Binding-site contacts:
Ligand atom N3B contacts residue MG1 of chain 1.SWB at 3.6 Å.
Ligand atom O2' contacts residue LEU175 of chain 1.GB at 3.5 Å.
Ligand atom N3B contacts residue LYS24 of chain 1.GB at 3.1 Å (salt-bridge).
Ligand atom O3G contacts residue ASP21 of chain 1.GB at 3.6 Å.
Ligand atom O1G contacts residue PRO82 of chain 1.GB at 2.6 Å (h-bond).
Ligand atom O6 contacts residue LYS136 of chain 1.GB at 3.5 Å (salt-bridge).
Ligand atom C6 contacts residue SER173 of chain 1.GB at 3.4 Å.
Ligand atom O1B contacts residue GLY23 of chain 1.GB at 2.7 Å (h-bond).
Ligand atom O2B contacts residue THR25 of chain 1.GB at 2.6 Å (h-bond).
Ligand atom O2B contacts residue MG1 of chain 1.SWB at 2.4 Å.
Ligand atom O2G contacts residue THR61 of chain 1.GB at 2.6 Å (h-bond).
Ligand atom O1G contacts residue VAL20 of chain 1.GB at 3.6 Å.
Ligand atom O1A contacts residue GLY23 of chain 1.GB at 3.2 Å.
Ligand atom PG contacts residue MG1 of chain 1.SWB at 3.2 Å.
Ligand atom N2 contacts residue MET139 of chain 1.GB at 3.1 Å (h-bond).
Ligand atom O1A contacts residue THR26 of chain 1.GB at 2.7 Å (h-bond).
Ligand atom PG contacts residue PRO82 of chain 1.GB at 3.4 Å.
Ligand atom O6 contacts residue ASN135 of chain 1.GB at 2.9 Å (h-bond).
Ligand atom O1B contacts residue LYS24 of chain 1.GB at 2.5 Å (salt-bridge).
Ligand atom C5' contacts residue ASP21 of chain 1.GB at 3.6 Å.
Ligand atom O2G contacts residue PRO82 of chain 1.GB at 3.1 Å (h-bond).
Ligand atom O4' contacts residue LYS136 of chain 1.GB at 3.3 Å (salt-bridge).
Ligand atom O2B contacts residue LYS24 of chain 1.GB at 3.5 Å.
Ligand atom C2 contacts residue LEU175 of chain 1.GB at 3.6 Å (hydrophobic).
Ligand atom O2A contacts residue THR26 of chain 1.GB at 3.6 Å.
Ligand atom O6 contacts residue SER173 of chain 1.GB at 2.7 Å (h-bond).
Ligand atom O1G contacts residue LYS24 of chain 1.GB at 3.6 Å.
Ligand atom C6 contacts residue ASN135 of chain 1.GB at 3.1 Å.
Ligand atom N7 contacts residue ASN135 of chain 1.GB at 3.1 Å (h-bond).
Ligand atom O1B contacts residue HIS22 of chain 1.GB at 3.0 Å (h-bond).
Ligand atom N3 contacts residue LEU175 of chain 1.GB at 3.3 Å.
Ligand atom O1A contacts residue LYS24 of chain 1.GB at 3.5 Å (salt-bridge).
Ligand atom C4 contacts residue LEU175 of chain 1.GB at 3.4 Å (hydrophobic).
Ligand atom O3A contacts residue ASP21 of chain 1.GB at 3.5 Å.
Ligand atom PB contacts residue MG1 of chain 1.SWB at 3.6 Å.
Ligand atom N3B contacts residue ASP21 of chain 1.GB at 3.0 Å (salt-bridge).
Ligand atom C5 contacts residue ASN135 of chain 1.GB at 3.1 Å.
Ligand atom PA contacts residue THR26 of chain 1.GB at 3.4 Å.
Ligand atom O6 contacts residue ALA174 of chain 1.GB at 3.2 Å (h-bond).
Ligand atom O2G contacts residue MG1 of chain 1.SWB at 2.0 Å.

Sequence of chain 1.GB:
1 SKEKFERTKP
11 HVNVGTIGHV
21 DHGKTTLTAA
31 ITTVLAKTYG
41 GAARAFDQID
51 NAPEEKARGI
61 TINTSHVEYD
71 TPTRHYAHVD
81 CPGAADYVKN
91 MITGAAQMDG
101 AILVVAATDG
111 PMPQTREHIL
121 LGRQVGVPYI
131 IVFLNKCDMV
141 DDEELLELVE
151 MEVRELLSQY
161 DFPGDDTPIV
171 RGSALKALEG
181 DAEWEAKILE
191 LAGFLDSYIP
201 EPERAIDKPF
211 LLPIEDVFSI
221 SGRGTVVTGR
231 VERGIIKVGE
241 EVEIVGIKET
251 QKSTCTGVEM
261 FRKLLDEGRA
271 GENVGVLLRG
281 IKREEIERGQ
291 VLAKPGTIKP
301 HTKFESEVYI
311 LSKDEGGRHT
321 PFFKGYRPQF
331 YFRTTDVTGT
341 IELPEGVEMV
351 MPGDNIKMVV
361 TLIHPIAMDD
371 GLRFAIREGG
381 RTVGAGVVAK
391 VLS

A small-molecule ligand and the protein it binds are described below.
Small molecule (SMILES): Nc1nc2c(ncn2[C@@H]2O[C@H](CO[P](=O)(O)O[P](=O)(O)NP(=O)(O)O)[C@@H](O)[C@H]2O)c(=O)[nH]1